Binding-site contacts:
Ligand atom O29 contacts residue LEU399 of chain 1.A at 3.6 Å.
Ligand atom C2 contacts residue PHE391 of chain 1.A at 3.4 Å (hydrophobic).
Ligand atom C8 contacts residue PHE391 of chain 1.A at 3.6 Å (hydrophobic).
Ligand atom F32 contacts residue GLN265 of chain 1.A at 3.0 Å.
Ligand atom C8 contacts residue HIS280 of chain 1.A at 3.6 Å.
Ligand atom C5 contacts residue PHE353 of chain 1.A at 3.7 Å (hydrophobic).
Ligand atom O17 contacts residue PHE396 of chain 1.A at 3.4 Å.
Ligand atom C14 contacts residue SER239 of chain 1.A at 3.5 Å.
Ligand atom F33 contacts residue GLN265 of chain 1.A at 3.1 Å.
Ligand atom C3 contacts residue GLY392 of chain 1.A at 3.6 Å.
Ligand atom O28 contacts residue LEU399 of chain 1.A at 3.5 Å.
Ligand atom C20 contacts residue GLN265 of chain 1.A at 3.3 Å.
Ligand atom O25 contacts residue GLN265 of chain 1.A at 3.4 Å (h-bond).
Ligand atom O10 contacts residue PHE391 of chain 1.A at 3.6 Å.
Ligand atom O16 contacts residue HIS198 of chain 1.A at 3.0 Å (h-bond).
Ligand atom F34 contacts residue MET307 of chain 1.A at 3.6 Å.
Ligand atom O10 contacts residue GLU366 of chain 1.A at 3.0 Å (salt-bridge).
Ligand atom C9 contacts residue CO1 of chain 1.B at 3.5 Å.
Ligand atom O24 contacts residue PHE353 of chain 1.A at 3.0 Å.
Ligand atom O28 contacts residue PHE396 of chain 1.A at 3.5 Å (h-bond).
Ligand atom C6 contacts residue PHE353 of chain 1.A at 3.4 Å (hydrophobic).
Ligand atom C14 contacts residue ASN254 of chain 1.A at 3.5 Å.
Ligand atom O28 contacts residue ASN395 of chain 1.A at 3.4 Å.
Ligand atom C30 contacts residue PHE396 of chain 1.A at 3.5 Å (hydrophobic).
Ligand atom C7 contacts residue HIS280 of chain 1.A at 3.6 Å.
Ligand atom C2 contacts residue PHE353 of chain 1.A at 3.5 Å (hydrophobic).
Ligand atom C1 contacts residue PHE353 of chain 1.A at 3.4 Å (hydrophobic).
Ligand atom O25 contacts residue PHE396 of chain 1.A at 3.1 Å.
Ligand atom C11 contacts residue CO1 of chain 1.B at 3.2 Å.
Ligand atom O16 contacts residue CO1 of chain 1.B at 2.0 Å.
Ligand atom C8 contacts residue CO1 of chain 1.B at 3.0 Å.
Ligand atom C12 contacts residue PRO252 of chain 1.A at 3.6 Å (hydrophobic).
Ligand atom C7 contacts residue PHE353 of chain 1.A at 3.7 Å (hydrophobic).
Ligand atom O10 contacts residue HIS280 of chain 1.A at 3.1 Å (h-bond).
Ligand atom O10 contacts residue CO1 of chain 1.B at 1.9 Å.
Ligand atom O10 contacts residue PHE353 of chain 1.A at 3.5 Å.
Ligand atom C31 contacts residue GLN265 of chain 1.A at 3.6 Å.
Ligand atom C2 contacts residue GLY392 of chain 1.A at 3.8 Å.
Ligand atom C13 contacts residue SER239 of chain 1.A at 3.6 Å.
Ligand atom O16 contacts residue HIS280 of chain 1.A at 3.3 Å (h-bond).

Sequence of chain 1.A:
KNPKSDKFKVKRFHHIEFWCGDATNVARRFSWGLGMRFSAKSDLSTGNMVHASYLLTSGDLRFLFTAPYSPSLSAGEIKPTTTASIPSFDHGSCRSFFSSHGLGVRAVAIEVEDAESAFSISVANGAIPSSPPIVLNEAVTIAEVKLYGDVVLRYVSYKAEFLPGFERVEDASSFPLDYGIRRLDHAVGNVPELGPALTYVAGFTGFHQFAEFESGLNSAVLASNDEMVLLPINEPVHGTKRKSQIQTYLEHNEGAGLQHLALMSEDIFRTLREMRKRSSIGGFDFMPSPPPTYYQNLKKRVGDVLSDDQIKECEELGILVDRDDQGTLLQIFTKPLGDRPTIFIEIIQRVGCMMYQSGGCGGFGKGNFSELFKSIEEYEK

A protein and the small-molecule ligand that binds it are described below.
Small molecule (SMILES): Cc1c(C(=O)C2=C(O)CCCC2=O)ccc(S(C)(=O)=O)c1-n1c(=O)cc(C(F)(F)F)n(C)c1=O